Sequence of chain 1.L:
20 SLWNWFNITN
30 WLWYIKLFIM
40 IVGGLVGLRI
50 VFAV

The small molecule below binds the protein below.
Small molecule (SMILES): C[N+](C)(C)CCOP(=O)(O)O

Sequence of chain 1.K:
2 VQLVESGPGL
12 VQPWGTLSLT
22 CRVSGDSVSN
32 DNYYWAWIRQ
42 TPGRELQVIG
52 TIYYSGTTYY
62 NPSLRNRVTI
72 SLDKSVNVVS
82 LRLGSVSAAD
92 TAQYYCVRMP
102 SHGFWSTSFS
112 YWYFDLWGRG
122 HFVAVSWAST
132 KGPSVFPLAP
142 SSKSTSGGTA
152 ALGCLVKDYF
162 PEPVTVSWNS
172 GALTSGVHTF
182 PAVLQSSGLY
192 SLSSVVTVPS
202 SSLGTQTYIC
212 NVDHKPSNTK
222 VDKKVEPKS

Binding-site contacts:
Ligand atom P1 contacts residue LYS31 of chain 1.J at 3.7 Å.
Ligand atom O4 contacts residue PC1 of chain 1.Y at 4.5 Å.
Ligand atom C1 contacts residue THR30 of chain 1.J at 3.8 Å.
Ligand atom O1 contacts residue LYS31 of chain 1.J at 2.6 Å (salt-bridge).
Ligand atom C2 contacts residue PC1 of chain 1.Y at 4.4 Å.
Ligand atom C5 contacts residue LYS31 of chain 1.J at 3.9 Å.
Ligand atom C2 contacts residue THR30 of chain 1.J at 4.4 Å.
Ligand atom C2 contacts residue TRP32 of chain 1.L at 4.3 Å (hydrophobic).
Ligand atom C3 contacts residue TYR32 of chain 1.J at 3.7 Å (hydrophobic).
Ligand atom C3 contacts residue TRP32 of chain 1.L at 4.2 Å (hydrophobic).
Ligand atom C4 contacts residue TYR32 of chain 1.J at 4.0 Å (hydrophobic).
Ligand atom N1 contacts residue TYR32 of chain 1.J at 4.2 Å.
Ligand atom C5 contacts residue TYR32 of chain 1.J at 4.1 Å (hydrophobic).
Ligand atom C3 contacts residue THR30 of chain 1.J at 3.1 Å.
Ligand atom C4 contacts residue TRP32 of chain 1.L at 3.4 Å (hydrophobic).
Ligand atom C4 contacts residue TYR112 of chain 1.K at 3.5 Å (hydrophobic).
Ligand atom O2 contacts residue LYS31 of chain 1.J at 3.5 Å.
Ligand atom C5 contacts residue TYR112 of chain 1.K at 3.2 Å (hydrophobic).
Ligand atom C4 contacts residue PC1 of chain 1.Y at 3.9 Å.
Ligand atom O3 contacts residue LYS31 of chain 1.J at 3.6 Å.
Ligand atom C1 contacts residue LYS31 of chain 1.J at 3.6 Å.
Ligand atom O3 contacts residue PC1 of chain 1.Y at 3.9 Å.
Ligand atom N1 contacts residue TYR112 of chain 1.K at 4.0 Å.
Ligand atom N1 contacts residue THR30 of chain 1.J at 4.0 Å.
Ligand atom N1 contacts residue TRP32 of chain 1.L at 4.4 Å.
Ligand atom C3 contacts residue TYR33 of chain 1.L at 3.3 Å (hydrophobic).
Ligand atom C5 contacts residue THR30 of chain 1.J at 3.4 Å.

Sequence of chain 1.J:
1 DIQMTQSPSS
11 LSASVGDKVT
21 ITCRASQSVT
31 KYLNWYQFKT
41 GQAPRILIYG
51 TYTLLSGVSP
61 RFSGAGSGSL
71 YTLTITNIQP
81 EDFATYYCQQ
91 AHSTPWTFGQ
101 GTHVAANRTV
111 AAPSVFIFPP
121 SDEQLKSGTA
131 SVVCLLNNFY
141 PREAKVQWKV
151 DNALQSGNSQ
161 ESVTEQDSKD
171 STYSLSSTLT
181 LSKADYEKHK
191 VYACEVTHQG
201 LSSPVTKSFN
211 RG